Binding-site contacts:
Ligand atom O60 contacts residue THR230 of chain 1.A at 3.1 Å (h-bond).
Ligand atom C31 contacts residue GLY228 of chain 1.A at 3.3 Å.
Ligand atom O7 contacts residue TYR72 of chain 1.A at 3.7 Å.
Ligand atom C18 contacts residue GLY35 of chain 1.A at 3.1 Å.
Ligand atom C35 contacts residue LEU31 of chain 1.A at 3.5 Å (hydrophobic).
Ligand atom C39 contacts residue PHE109 of chain 1.A at 3.5 Å (hydrophobic).
Ligand atom C69 contacts residue THR230 of chain 1.A at 3.5 Å.
Ligand atom O7 contacts residue ASP33 of chain 1.A at 2.8 Å (salt-bridge).
Ligand atom C56 contacts residue LEU312 of chain 1.B at 3.6 Å (hydrophobic).
Ligand atom C41 contacts residue PHE109 of chain 1.A at 3.5 Å (hydrophobic).
Ligand atom C31 contacts residue ASP33 of chain 1.A at 3.7 Å.
Ligand atom C21 contacts residue TYR72 of chain 1.A at 3.7 Å (hydrophobic).
Ligand atom C43 contacts residue TYR72 of chain 1.A at 3.5 Å (hydrophobic).
Ligand atom C37 contacts residue LEU31 of chain 1.A at 3.6 Å (hydrophobic).
Ligand atom O46 contacts residue TYR72 of chain 1.A at 3.6 Å.
Ligand atom C23 contacts residue THR73 of chain 1.A at 3.5 Å.
Ligand atom C25 contacts residue THR73 of chain 1.A at 3.3 Å.
Ligand atom C18 contacts residue TYR196 of chain 1.A at 3.5 Å (hydrophobic).
Ligand atom C67 contacts residue GLY311 of chain 1.B at 3.4 Å.
Ligand atom C9 contacts residue ASP226 of chain 1.A at 3.4 Å.
Ligand atom O60 contacts residue THR229 of chain 1.A at 3.6 Å.
Ligand atom C58 contacts residue ARG233 of chain 1.A at 3.6 Å.
Ligand atom C21 contacts residue LYS71 of chain 1.A at 3.1 Å.
Ligand atom C58 contacts residue THR73 of chain 1.A at 3.5 Å.
Ligand atom N1 contacts residue GLY228 of chain 1.A at 2.8 Å (h-bond).
Ligand atom O7 contacts residue SER36 of chain 1.A at 3.6 Å.
Ligand atom C17 contacts residue GLY35 of chain 1.A at 3.6 Å.
Ligand atom O7 contacts residue GLY35 of chain 1.A at 3.1 Å (h-bond).
Ligand atom C3 contacts residue GLY228 of chain 1.A at 3.4 Å.
Ligand atom O46 contacts residue THR73 of chain 1.A at 3.1 Å.
Ligand atom C14 contacts residue GLY35 of chain 1.A at 3.4 Å.
Ligand atom N12 contacts residue ASP226 of chain 1.A at 2.9 Å (salt-bridge).
Ligand atom C48 contacts residue THR73 of chain 1.A at 3.7 Å.
Ligand atom C56 contacts residue ARG233 of chain 1.A at 3.4 Å.
Ligand atom C5 contacts residue ASP33 of chain 1.A at 3.5 Å.
Ligand atom C14 contacts residue TYR196 of chain 1.A at 3.6 Å (hydrophobic).
Ligand atom N12 contacts residue GLY35 of chain 1.A at 3.1 Å (h-bond).
Ligand atom C17 contacts residue TYR196 of chain 1.A at 3.6 Å (hydrophobic).
Ligand atom C37 contacts residue TRP116 of chain 1.A at 3.6 Å (hydrophobic).
Ligand atom O46 contacts residue GLN74 of chain 1.A at 3.6 Å.

Sequence of chain 1.B:
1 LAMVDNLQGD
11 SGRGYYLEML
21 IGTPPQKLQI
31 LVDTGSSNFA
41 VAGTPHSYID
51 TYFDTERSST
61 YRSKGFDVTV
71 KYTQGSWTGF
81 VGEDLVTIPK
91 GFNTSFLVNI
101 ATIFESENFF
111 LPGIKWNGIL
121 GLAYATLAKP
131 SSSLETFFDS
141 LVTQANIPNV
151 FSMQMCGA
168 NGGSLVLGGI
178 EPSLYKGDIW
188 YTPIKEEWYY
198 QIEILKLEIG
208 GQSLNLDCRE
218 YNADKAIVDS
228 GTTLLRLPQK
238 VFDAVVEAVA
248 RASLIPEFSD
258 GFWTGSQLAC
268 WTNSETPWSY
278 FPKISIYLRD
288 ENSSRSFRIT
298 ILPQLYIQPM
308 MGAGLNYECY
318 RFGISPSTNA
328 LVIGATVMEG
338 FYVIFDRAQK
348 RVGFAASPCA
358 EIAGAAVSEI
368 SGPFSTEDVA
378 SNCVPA

A small-molecule ligand and the protein it binds are described below.
Small molecule (SMILES): Cc1cccc(CNC[C@@H](O)[C@H](Cc2ccccc2)NC(=O)C2=Cc3ccccc3Oc3ccccc32)c1

Sequence of chain 1.A:
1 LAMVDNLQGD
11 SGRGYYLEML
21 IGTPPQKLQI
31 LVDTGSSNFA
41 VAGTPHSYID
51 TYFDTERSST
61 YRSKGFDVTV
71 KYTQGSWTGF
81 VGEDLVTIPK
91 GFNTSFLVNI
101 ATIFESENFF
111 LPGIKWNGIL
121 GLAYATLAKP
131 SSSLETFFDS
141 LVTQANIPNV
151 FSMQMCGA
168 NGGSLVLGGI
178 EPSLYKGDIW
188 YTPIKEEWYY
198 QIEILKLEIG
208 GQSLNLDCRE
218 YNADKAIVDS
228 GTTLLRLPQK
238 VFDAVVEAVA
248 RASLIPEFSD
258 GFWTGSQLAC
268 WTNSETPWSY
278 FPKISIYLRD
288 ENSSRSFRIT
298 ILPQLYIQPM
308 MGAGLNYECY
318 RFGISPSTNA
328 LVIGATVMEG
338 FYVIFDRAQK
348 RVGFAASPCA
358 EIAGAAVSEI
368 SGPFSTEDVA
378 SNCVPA